Binding-site contacts:
Ligand atom C8 contacts residue PHE20 of chain 1.A at 3.7 Å (hydrophobic).
Ligand atom C2 contacts residue ASN25 of chain 1.A at 2.5 Å.
Ligand atom C5 contacts residue ASN25 of chain 1.A at 3.6 Å.
Ligand atom O7 contacts residue PHE20 of chain 1.A at 4.4 Å.
Ligand atom O7 contacts residue GLY21 of chain 1.A at 3.2 Å.
Ligand atom C3 contacts residue ASN25 of chain 1.A at 3.8 Å.
Ligand atom C8 contacts residue GLY21 of chain 1.A at 3.7 Å.
Ligand atom C4 contacts residue ASN25 of chain 1.A at 4.2 Å.
Ligand atom C7 contacts residue PHE20 of chain 1.A at 4.4 Å (hydrophobic).
Ligand atom C7 contacts residue ASN25 of chain 1.A at 3.4 Å.
Ligand atom O5 contacts residue ASN25 of chain 1.A at 2.3 Å (h-bond).
Ligand atom C8 contacts residue PHE24 of chain 1.A at 4.0 Å (hydrophobic).
Ligand atom N2 contacts residue ASN25 of chain 1.A at 3.0 Å (h-bond).
Ligand atom O7 contacts residue ASN25 of chain 1.A at 3.5 Å (h-bond).
Ligand atom C7 contacts residue GLY21 of chain 1.A at 3.7 Å.
Ligand atom C1 contacts residue ASN25 of chain 1.A at 1.4 Å.

Sequence of chain 1.A:
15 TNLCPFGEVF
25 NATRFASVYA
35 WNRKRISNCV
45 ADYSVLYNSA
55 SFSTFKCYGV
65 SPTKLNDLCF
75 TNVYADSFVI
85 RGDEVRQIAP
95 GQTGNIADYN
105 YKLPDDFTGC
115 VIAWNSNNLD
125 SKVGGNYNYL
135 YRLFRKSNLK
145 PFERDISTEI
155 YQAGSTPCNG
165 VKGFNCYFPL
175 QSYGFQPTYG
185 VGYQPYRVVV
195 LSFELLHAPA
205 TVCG

A protein and the small-molecule ligand that binds it are described below.
Small molecule (SMILES): CC(=O)N[C@H]1[C@H](O[C@H]2[C@H](O)[C@@H](NC(C)=O)CO[C@@H]2CO)O[C@H](CO)[C@@H](O)[C@@H]1O